Sequence of chain 1.C:
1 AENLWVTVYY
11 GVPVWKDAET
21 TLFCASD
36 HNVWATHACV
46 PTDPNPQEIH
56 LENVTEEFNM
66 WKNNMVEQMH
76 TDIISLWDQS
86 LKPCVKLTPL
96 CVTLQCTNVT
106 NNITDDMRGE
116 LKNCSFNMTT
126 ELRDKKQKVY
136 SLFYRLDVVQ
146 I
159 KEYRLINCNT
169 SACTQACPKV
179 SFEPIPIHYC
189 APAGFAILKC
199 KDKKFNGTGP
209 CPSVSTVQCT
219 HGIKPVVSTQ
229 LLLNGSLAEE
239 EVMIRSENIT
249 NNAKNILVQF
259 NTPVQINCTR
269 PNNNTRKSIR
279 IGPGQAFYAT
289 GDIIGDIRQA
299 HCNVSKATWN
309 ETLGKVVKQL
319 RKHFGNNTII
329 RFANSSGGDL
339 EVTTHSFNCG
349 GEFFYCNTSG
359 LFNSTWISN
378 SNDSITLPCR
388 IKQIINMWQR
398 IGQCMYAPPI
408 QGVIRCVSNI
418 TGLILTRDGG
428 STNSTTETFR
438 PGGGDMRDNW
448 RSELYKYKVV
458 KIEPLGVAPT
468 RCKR

A small-molecule ligand and the protein it binds are described below.
Small molecule (SMILES): CC(=O)N[C@H]1[C@H](O[C@H]2[C@H](O)[C@@H](NC(C)=O)CO[C@@H]2CO)O[C@H](CO)[C@@H](O)[C@@H]1O

Binding-site contacts:
Ligand atom C2 contacts residue ASP290 of chain 1.C at 3.9 Å.
Ligand atom O3 contacts residue ASP290 of chain 1.C at 3.4 Å (salt-bridge).
Ligand atom O5 contacts residue ASN118 of chain 1.C at 2.3 Å (h-bond).
Ligand atom C8 contacts residue ASP290 of chain 1.C at 3.0 Å.
Ligand atom C7 contacts residue ASP290 of chain 1.C at 3.4 Å.
Ligand atom O5 contacts residue TYR135 of chain 1.C at 4.5 Å.
Ligand atom O7 contacts residue ASN106 of chain 1.C at 4.1 Å.
Ligand atom C8 contacts residue ASN118 of chain 1.C at 4.4 Å.
Ligand atom C2 contacts residue ASN118 of chain 1.C at 2.5 Å.
Ligand atom C3 contacts residue TYR135 of chain 1.C at 4.0 Å (hydrophobic).
Ligand atom N2 contacts residue ASP290 of chain 1.C at 2.8 Å (salt-bridge).
Ligand atom C7 contacts residue LEU137 of chain 1.C at 4.4 Å (hydrophobic).
Ligand atom C6 contacts residue TYR135 of chain 1.C at 4.5 Å (hydrophobic).
Ligand atom C1 contacts residue TYR135 of chain 1.C at 4.1 Å (hydrophobic).
Ligand atom C5 contacts residue TYR135 of chain 1.C at 4.0 Å (hydrophobic).
Ligand atom C5 contacts residue ASN118 of chain 1.C at 3.6 Å.
Ligand atom C7 contacts residue TYR135 of chain 1.C at 4.0 Å (hydrophobic).
Ligand atom C3 contacts residue ASP290 of chain 1.C at 3.8 Å.
Ligand atom C7 contacts residue ASN118 of chain 1.C at 3.2 Å.
Ligand atom O7 contacts residue VAL104 of chain 1.C at 4.2 Å.
Ligand atom C1 contacts residue ASN118 of chain 1.C at 1.4 Å.
Ligand atom C3 contacts residue ASN118 of chain 1.C at 3.8 Å.
Ligand atom C4 contacts residue ASN118 of chain 1.C at 4.2 Å.
Ligand atom C4 contacts residue TYR135 of chain 1.C at 4.3 Å (hydrophobic).
Ligand atom C8 contacts residue TYR135 of chain 1.C at 4.3 Å (hydrophobic).
Ligand atom O7 contacts residue TYR135 of chain 1.C at 3.5 Å.
Ligand atom O7 contacts residue ASN118 of chain 1.C at 3.0 Å (h-bond).
Ligand atom C8 contacts residue VAL104 of chain 1.C at 4.0 Å (hydrophobic).
Ligand atom C7 contacts residue VAL104 of chain 1.C at 4.5 Å (hydrophobic).
Ligand atom N2 contacts residue ASN118 of chain 1.C at 2.9 Å (h-bond).
Ligand atom O4 contacts residue TYR135 of chain 1.C at 4.0 Å.
Ligand atom C8 contacts residue LEU137 of chain 1.C at 4.1 Å (hydrophobic).